Sequence of chain 1.A:
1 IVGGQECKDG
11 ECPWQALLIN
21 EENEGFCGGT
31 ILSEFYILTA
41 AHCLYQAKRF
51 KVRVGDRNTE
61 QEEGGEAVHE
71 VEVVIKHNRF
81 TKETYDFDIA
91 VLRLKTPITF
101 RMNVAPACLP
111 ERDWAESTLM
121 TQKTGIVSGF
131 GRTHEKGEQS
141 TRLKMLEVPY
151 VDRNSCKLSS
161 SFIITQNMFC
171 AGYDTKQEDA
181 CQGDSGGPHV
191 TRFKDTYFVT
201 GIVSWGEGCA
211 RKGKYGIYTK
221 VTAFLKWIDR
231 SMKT

Binding-site contacts:
Ligand atom C34 contacts residue GLY208 of chain 1.A at 3.8 Å.
Ligand atom C5 contacts residue GLY206 of chain 1.A at 3.8 Å.
Ligand atom C21 contacts residue PHE162 of chain 1.A at 3.8 Å (hydrophobic).
Ligand atom CL1 contacts residue VAL203 of chain 1.A at 3.6 Å.
Ligand atom S3 contacts residue VAL203 of chain 1.A at 3.6 Å.
Ligand atom C19 contacts residue GLY216 of chain 1.A at 3.7 Å.
Ligand atom C29 contacts residue THR84 of chain 1.A at 3.5 Å.
Ligand atom C17 contacts residue TRP205 of chain 1.A at 3.8 Å (hydrophobic).
Ligand atom C10 contacts residue ALA180 of chain 1.A at 3.7 Å (hydrophobic).
Ligand atom CL1 contacts residue ALA180 of chain 1.A at 3.7 Å.
Ligand atom C21 contacts residue TRP205 of chain 1.A at 3.5 Å (hydrophobic).
Ligand atom N15 contacts residue GLY206 of chain 1.A at 3.0 Å (h-bond).
Ligand atom C30 contacts residue GLU83 of chain 1.A at 3.6 Å.
Ligand atom C30 contacts residue THR84 of chain 1.A at 3.1 Å.
Ligand atom C12 contacts residue ASP179 of chain 1.A at 3.6 Å.
Ligand atom C23 contacts residue GLU83 of chain 1.A at 3.2 Å.
Ligand atom C12 contacts residue GLY208 of chain 1.A at 3.4 Å.
Ligand atom N1 contacts residue PHE162 of chain 1.A at 3.8 Å.
Ligand atom F3 contacts residue TYR85 of chain 1.A at 3.7 Å.
Ligand atom S3 contacts residue TRP205 of chain 1.A at 3.6 Å.
Ligand atom C12 contacts residue ALA180 of chain 1.A at 3.4 Å (hydrophobic).
Ligand atom C8 contacts residue TYR85 of chain 1.A at 3.8 Å (hydrophobic).
Ligand atom C26 contacts residue TRP205 of chain 1.A at 3.8 Å (hydrophobic).
Ligand atom C28 contacts residue GLY206 of chain 1.A at 3.6 Å.
Ligand atom CL1 contacts residue TYR218 of chain 1.A at 3.4 Å.
Ligand atom C8 contacts residue PHE162 of chain 1.A at 3.8 Å (hydrophobic).
Ligand atom C20 contacts residue GLY206 of chain 1.A at 3.7 Å.
Ligand atom CL1 contacts residue GLY216 of chain 1.A at 3.6 Å.
Ligand atom C12 contacts residue GLY206 of chain 1.A at 3.6 Å.
Ligand atom C16 contacts residue GLY206 of chain 1.A at 3.4 Å.
Ligand atom C29 contacts residue PHE162 of chain 1.A at 3.6 Å (hydrophobic).
Ligand atom N4 contacts residue GLY206 of chain 1.A at 3.6 Å (h-bond).
Ligand atom C26 contacts residue PHE162 of chain 1.A at 3.6 Å (hydrophobic).
Ligand atom C24 contacts residue GLN182 of chain 1.A at 3.6 Å.
Ligand atom CL1 contacts residue ILE217 of chain 1.A at 3.6 Å.
Ligand atom N7 contacts residue GLY208 of chain 1.A at 3.1 Å (h-bond).
Ligand atom C10 contacts residue TRP205 of chain 1.A at 3.6 Å (hydrophobic).
Ligand atom C19 contacts residue ALA180 of chain 1.A at 3.4 Å (hydrophobic).
Ligand atom C2 contacts residue GLY206 of chain 1.A at 3.5 Å.
Ligand atom C19 contacts residue ASP179 of chain 1.A at 3.3 Å.

The small molecule below binds the protein below.
Small molecule (SMILES): O=C(CN1CC[C@@H](NC(=O)c2ccc(Cl)s2)C1)Nc1ccc(-n2ccccc2=O)cc1F